A protein and the small-molecule ligand that binds it are described below.
Small molecule (SMILES): Oc1cccc(-c2ccccc2Cl)c1O

Binding-site contacts:
Ligand atom CA6 contacts residue HIS240 of chain 1.A at 3.6 Å.
Ligand atom CA3 contacts residue HIS240 of chain 1.A at 3.3 Å.
Ligand atom CL1 contacts residue PHE186 of chain 1.A at 3.9 Å.
Ligand atom CA2 contacts residue FE21 of chain 1.B at 3.0 Å.
Ligand atom CB2 contacts residue MET174 of chain 1.A at 3.7 Å (hydrophobic).
Ligand atom CA2 contacts residue TYR249 of chain 1.A at 3.1 Å (hydrophobic).
Ligand atom OA2 contacts residue GLU259 of chain 1.A at 3.4 Å (salt-bridge).
Ligand atom OA2 contacts residue TYR249 of chain 1.A at 2.6 Å (h-bond).
Ligand atom CA4 contacts residue PHE186 of chain 1.A at 3.6 Å (hydrophobic).
Ligand atom OA3 contacts residue GLU259 of chain 1.A at 3.3 Å (salt-bridge).
Ligand atom CA6 contacts residue PHE186 of chain 1.A at 3.6 Å (hydrophobic).
Ligand atom OA3 contacts residue HIS194 of chain 1.A at 3.0 Å (h-bond).
Ligand atom CA6 contacts residue PRO279 of chain 1.A at 3.8 Å (hydrophobic).
Ligand atom CB3 contacts residue PHE201 of chain 1.A at 3.7 Å (hydrophobic).
Ligand atom OA2 contacts residue FE21 of chain 1.B at 2.1 Å.
Ligand atom CB3 contacts residue MET174 of chain 1.A at 4.0 Å (hydrophobic).
Ligand atom CA5 contacts residue PHE186 of chain 1.A at 3.6 Å (hydrophobic).
Ligand atom CA1 contacts residue HIS240 of chain 1.A at 3.5 Å.
Ligand atom CL1 contacts residue VAL147 of chain 1.A at 3.5 Å.
Ligand atom CA3 contacts residue PHE186 of chain 1.A at 3.9 Å (hydrophobic).
Ligand atom CA4 contacts residue ASN242 of chain 1.A at 3.3 Å.
Ligand atom OA3 contacts residue HIS240 of chain 1.A at 3.7 Å.
Ligand atom OA2 contacts residue HIS240 of chain 1.A at 4.0 Å.
Ligand atom CA5 contacts residue HIS240 of chain 1.A at 3.4 Å.
Ligand atom CA5 contacts residue ILE172 of chain 1.A at 3.9 Å (hydrophobic).
Ligand atom CL1 contacts residue HIS209 of chain 1.A at 4.0 Å.
Ligand atom CA4 contacts residue HIS240 of chain 1.A at 3.5 Å.
Ligand atom CA5 contacts residue ASN242 of chain 1.A at 3.2 Å.
Ligand atom CA3 contacts residue HIS194 of chain 1.A at 3.6 Å.
Ligand atom CB1 contacts residue MET174 of chain 1.A at 3.8 Å (hydrophobic).
Ligand atom OA3 contacts residue FE21 of chain 1.B at 2.3 Å.
Ligand atom OA3 contacts residue HIS145 of chain 1.A at 3.3 Å (h-bond).
Ligand atom CA3 contacts residue FE21 of chain 1.B at 3.0 Å.
Ligand atom CB1 contacts residue TYR249 of chain 1.A at 3.6 Å (hydrophobic).
Ligand atom OA2 contacts residue HIS209 of chain 1.A at 2.9 Å.
Ligand atom CA3 contacts residue TYR249 of chain 1.A at 3.9 Å (hydrophobic).
Ligand atom CA2 contacts residue HIS240 of chain 1.A at 3.5 Å.
Ligand atom CA1 contacts residue TYR249 of chain 1.A at 3.5 Å (hydrophobic).
Ligand atom CA4 contacts residue HIS194 of chain 1.A at 3.8 Å.
Ligand atom CB6 contacts residue TYR249 of chain 1.A at 3.6 Å (hydrophobic).

Sequence of chain 1.A:
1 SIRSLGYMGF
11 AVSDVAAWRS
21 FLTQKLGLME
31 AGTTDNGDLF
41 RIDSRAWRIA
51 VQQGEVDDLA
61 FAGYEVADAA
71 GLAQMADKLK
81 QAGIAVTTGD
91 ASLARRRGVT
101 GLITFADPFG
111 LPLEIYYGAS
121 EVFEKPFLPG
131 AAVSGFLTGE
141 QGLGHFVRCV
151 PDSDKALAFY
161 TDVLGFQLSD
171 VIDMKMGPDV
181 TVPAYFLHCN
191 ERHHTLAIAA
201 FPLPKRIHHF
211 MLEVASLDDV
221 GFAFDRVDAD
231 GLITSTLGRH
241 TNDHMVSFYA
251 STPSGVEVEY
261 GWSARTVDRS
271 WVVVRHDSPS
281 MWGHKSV